Sequence of chain 40.A:
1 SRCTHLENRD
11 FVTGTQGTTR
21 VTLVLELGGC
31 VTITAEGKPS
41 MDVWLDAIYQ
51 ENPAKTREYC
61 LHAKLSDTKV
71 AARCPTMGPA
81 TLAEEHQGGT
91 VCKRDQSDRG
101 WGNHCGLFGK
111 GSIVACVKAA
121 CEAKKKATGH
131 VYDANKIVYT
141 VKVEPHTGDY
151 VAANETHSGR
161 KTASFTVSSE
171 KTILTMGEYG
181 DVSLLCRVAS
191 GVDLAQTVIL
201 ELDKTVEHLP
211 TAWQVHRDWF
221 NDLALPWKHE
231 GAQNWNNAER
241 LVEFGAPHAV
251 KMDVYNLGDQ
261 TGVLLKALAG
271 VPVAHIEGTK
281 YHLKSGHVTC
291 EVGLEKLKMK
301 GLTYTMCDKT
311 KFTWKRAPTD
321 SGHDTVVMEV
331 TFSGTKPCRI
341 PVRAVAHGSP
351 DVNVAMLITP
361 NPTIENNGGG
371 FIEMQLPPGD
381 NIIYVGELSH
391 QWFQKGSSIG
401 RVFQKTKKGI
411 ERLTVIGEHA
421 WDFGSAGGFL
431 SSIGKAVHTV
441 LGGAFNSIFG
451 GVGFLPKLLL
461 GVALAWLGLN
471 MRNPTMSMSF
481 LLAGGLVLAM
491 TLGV

Binding-site contacts:
Ligand atom O7 contacts residue ASN154 of chain 40.B at 3.3 Å (h-bond).
Ligand atom C1 contacts residue ASN154 of chain 40.B at 1.4 Å.
Ligand atom C5 contacts residue ASN154 of chain 40.B at 3.7 Å.
Ligand atom C5 contacts residue HIS104 of chain 40.A at 3.1 Å.
Ligand atom C1 contacts residue HIS104 of chain 40.A at 3.2 Å.
Ligand atom O5 contacts residue HIS104 of chain 40.A at 3.0 Å (h-bond).
Ligand atom N2 contacts residue ASN154 of chain 40.B at 2.9 Å (h-bond).
Ligand atom C8 contacts residue ASN154 of chain 40.B at 3.4 Å.
Ligand atom C3 contacts residue ASN154 of chain 40.B at 3.8 Å.
Ligand atom O5 contacts residue ASN154 of chain 40.B at 2.4 Å (h-bond).
Ligand atom C6 contacts residue HIS104 of chain 40.A at 3.2 Å.
Ligand atom C4 contacts residue HIS104 of chain 40.A at 4.4 Å.
Ligand atom C7 contacts residue ASN154 of chain 40.B at 3.3 Å.
Ligand atom C8 contacts residue HIS104 of chain 40.A at 4.0 Å.
Ligand atom C2 contacts residue ASN154 of chain 40.B at 2.4 Å.
Ligand atom C4 contacts residue ASN154 of chain 40.B at 4.2 Å.

The protein below binds the small molecule below.
Small molecule (SMILES): CC(=O)N[C@H]1[C@H](O[C@H]2[C@H](O)[C@@H](NC(C)=O)CO[C@@H]2CO[C@@H]2O[C@@H](C)[C@@H](O)[C@@H](O)[C@@H]2O)O[C@H](CO)[C@@H](O)[C@@H]1O

Sequence of chain 40.B:
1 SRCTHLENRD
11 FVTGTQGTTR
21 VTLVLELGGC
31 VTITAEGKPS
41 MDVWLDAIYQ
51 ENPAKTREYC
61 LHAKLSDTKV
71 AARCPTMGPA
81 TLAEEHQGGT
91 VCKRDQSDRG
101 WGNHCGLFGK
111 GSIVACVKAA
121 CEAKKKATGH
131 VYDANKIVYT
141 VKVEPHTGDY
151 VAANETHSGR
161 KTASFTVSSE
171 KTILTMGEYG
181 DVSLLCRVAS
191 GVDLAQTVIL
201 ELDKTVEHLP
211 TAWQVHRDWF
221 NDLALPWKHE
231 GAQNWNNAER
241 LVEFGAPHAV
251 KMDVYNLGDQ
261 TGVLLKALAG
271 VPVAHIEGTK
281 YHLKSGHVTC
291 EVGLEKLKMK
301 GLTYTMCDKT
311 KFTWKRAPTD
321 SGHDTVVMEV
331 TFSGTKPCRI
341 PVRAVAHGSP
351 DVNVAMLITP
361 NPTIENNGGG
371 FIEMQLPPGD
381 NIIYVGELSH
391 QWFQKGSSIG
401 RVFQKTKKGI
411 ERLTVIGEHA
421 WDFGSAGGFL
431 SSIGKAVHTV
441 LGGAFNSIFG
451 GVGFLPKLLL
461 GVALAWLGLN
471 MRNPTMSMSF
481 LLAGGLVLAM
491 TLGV